Sequence of chain 3.A:
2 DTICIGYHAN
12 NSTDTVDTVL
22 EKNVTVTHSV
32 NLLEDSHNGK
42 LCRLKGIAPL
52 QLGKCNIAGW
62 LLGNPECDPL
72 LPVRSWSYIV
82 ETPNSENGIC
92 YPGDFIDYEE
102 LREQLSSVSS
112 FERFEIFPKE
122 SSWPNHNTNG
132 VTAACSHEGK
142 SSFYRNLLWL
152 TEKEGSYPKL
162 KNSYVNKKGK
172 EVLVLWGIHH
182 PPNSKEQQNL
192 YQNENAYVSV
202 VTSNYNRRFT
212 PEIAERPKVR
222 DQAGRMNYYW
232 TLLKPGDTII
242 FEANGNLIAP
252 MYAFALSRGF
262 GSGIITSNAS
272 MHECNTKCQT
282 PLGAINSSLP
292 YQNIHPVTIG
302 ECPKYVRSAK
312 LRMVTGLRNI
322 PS

Binding-site contacts:
Ligand atom C7 contacts residue ASN12 of chain 3.A at 3.7 Å.
Ligand atom O7 contacts residue ASN12 of chain 3.A at 3.9 Å.
Ligand atom C3 contacts residue ASN12 of chain 3.A at 3.9 Å.
Ligand atom C1 contacts residue ASN12 of chain 3.A at 1.4 Å.
Ligand atom C4 contacts residue ASN12 of chain 3.A at 4.2 Å.
Ligand atom C5 contacts residue ASN12 of chain 3.A at 3.7 Å.
Ligand atom C2 contacts residue ASN12 of chain 3.A at 2.5 Å.
Ligand atom O5 contacts residue ASN12 of chain 3.A at 2.3 Å (h-bond).
Ligand atom N2 contacts residue ASN12 of chain 3.A at 3.0 Å (h-bond).

The protein below binds the small molecule below.
Small molecule (SMILES): CC(=O)N[C@@H]1[C@@H](O)[C@H](O)[C@@H](CO)O[C@H]1O